The protein below binds the small molecule below.
Small molecule (SMILES): C[C@@H]1O[C@@H](CC(=O)O)[C@@H](O)[C@H](O)[C@@H]1O

Sequence of chain 1.A:
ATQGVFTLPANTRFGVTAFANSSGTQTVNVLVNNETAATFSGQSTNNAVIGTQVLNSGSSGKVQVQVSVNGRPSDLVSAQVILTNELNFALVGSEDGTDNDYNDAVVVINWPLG

Binding-site contacts:
Ligand atom O3 contacts residue ASP104 of chain 1.A at 3.0 Å (salt-bridge).
Ligand atom C3 contacts residue ASP99 of chain 1.A at 3.2 Å.
Ligand atom C7 contacts residue DLY2 of chain 1.B at 3.3 Å.
Ligand atom O7A contacts residue DAL4 of chain 1.B at 3.2 Å (h-bond).
Ligand atom O3 contacts residue ASP101 of chain 1.A at 3.0 Å (salt-bridge).
Ligand atom O4 contacts residue GLU95 of chain 1.A at 3.3 Å (salt-bridge).
Ligand atom C2 contacts residue CA1 of chain 1.D at 3.4 Å.
Ligand atom O5 contacts residue SER23 of chain 1.A at 3.0 Å (h-bond).
Ligand atom C3 contacts residue CA1 of chain 1.D at 3.4 Å.
Ligand atom C5 contacts residue SER22 of chain 1.A at 3.6 Å.
Ligand atom C4 contacts residue ASP104 of chain 1.A at 3.3 Å.
Ligand atom C4 contacts residue CA1 of chain 1.C at 3.3 Å.
Ligand atom O2 contacts residue SER22 of chain 1.A at 3.4 Å.
Ligand atom C3 contacts residue ASP104 of chain 1.A at 3.7 Å.
Ligand atom C1 contacts residue SER23 of chain 1.A at 3.8 Å.
Ligand atom C4 contacts residue ASP96 of chain 1.A at 3.5 Å.
Ligand atom O4 contacts residue ASP104 of chain 1.A at 3.2 Å (salt-bridge).
Ligand atom C7 contacts residue DTY1 of chain 1.B at 1.3 Å.
Ligand atom O7A contacts residue DTY1 of chain 1.B at 2.2 Å (h-bond).
Ligand atom C7 contacts residue SER23 of chain 1.A at 3.2 Å.
Ligand atom C3 contacts residue CA1 of chain 1.C at 3.4 Å.
Ligand atom O3 contacts residue CA1 of chain 1.D at 2.5 Å.
Ligand atom O5 contacts residue DTY1 of chain 1.B at 3.6 Å (h-bond).
Ligand atom O7A contacts residue SER23 of chain 1.A at 3.0 Å (h-bond).
Ligand atom O7A contacts residue DLY2 of chain 1.B at 3.5 Å (h-bond).
Ligand atom C4 contacts residue CA1 of chain 1.D at 3.8 Å.
Ligand atom C5 contacts residue DTY1 of chain 1.B at 3.1 Å.
Ligand atom O2 contacts residue CA1 of chain 1.D at 2.4 Å.
Ligand atom O7A contacts residue DLY3 of chain 1.B at 3.6 Å.
Ligand atom C4 contacts residue SER22 of chain 1.A at 3.7 Å.
Ligand atom C6 contacts residue DTY1 of chain 1.B at 2.4 Å.
Ligand atom O2 contacts residue ASN21 of chain 1.A at 2.9 Å (h-bond).
Ligand atom O4 contacts residue ASP96 of chain 1.A at 2.6 Å (salt-bridge).
Ligand atom O4 contacts residue ASP99 of chain 1.A at 3.6 Å.
Ligand atom O2 contacts residue ASP104 of chain 1.A at 3.7 Å.
Ligand atom O3 contacts residue ASP99 of chain 1.A at 2.6 Å (salt-bridge).
Ligand atom O5 contacts residue SER22 of chain 1.A at 3.5 Å (h-bond).
Ligand atom O3 contacts residue CA1 of chain 1.C at 2.5 Å.
Ligand atom C1M contacts residue SER23 of chain 1.A at 3.6 Å.
Ligand atom O4 contacts residue CA1 of chain 1.C at 2.5 Å.